This small molecule binds to this protein.
Small molecule (SMILES): CC(=O)N[C@@H]1[C@@H](O)[C@H](O)[C@@H](CO)O[C@H]1O

Binding-site contacts:
Ligand atom C3 contacts residue ASN707 of chain 1.B at 3.8 Å.
Ligand atom C5 contacts residue ASN707 of chain 1.B at 3.7 Å.
Ligand atom C8 contacts residue ASN707 of chain 1.B at 4.5 Å.
Ligand atom O6 contacts residue ILE792 of chain 1.C at 4.5 Å.
Ligand atom C7 contacts residue ASN707 of chain 1.B at 3.5 Å.
Ligand atom N2 contacts residue ASN707 of chain 1.B at 2.8 Å (h-bond).
Ligand atom C1 contacts residue ASN707 of chain 1.B at 1.4 Å.
Ligand atom O7 contacts residue ASN707 of chain 1.B at 3.8 Å.
Ligand atom C4 contacts residue ASN707 of chain 1.B at 4.3 Å.
Ligand atom C2 contacts residue ASN707 of chain 1.B at 2.5 Å.
Ligand atom O5 contacts residue ASN707 of chain 1.B at 2.4 Å (h-bond).

Sequence of chain 1.C:
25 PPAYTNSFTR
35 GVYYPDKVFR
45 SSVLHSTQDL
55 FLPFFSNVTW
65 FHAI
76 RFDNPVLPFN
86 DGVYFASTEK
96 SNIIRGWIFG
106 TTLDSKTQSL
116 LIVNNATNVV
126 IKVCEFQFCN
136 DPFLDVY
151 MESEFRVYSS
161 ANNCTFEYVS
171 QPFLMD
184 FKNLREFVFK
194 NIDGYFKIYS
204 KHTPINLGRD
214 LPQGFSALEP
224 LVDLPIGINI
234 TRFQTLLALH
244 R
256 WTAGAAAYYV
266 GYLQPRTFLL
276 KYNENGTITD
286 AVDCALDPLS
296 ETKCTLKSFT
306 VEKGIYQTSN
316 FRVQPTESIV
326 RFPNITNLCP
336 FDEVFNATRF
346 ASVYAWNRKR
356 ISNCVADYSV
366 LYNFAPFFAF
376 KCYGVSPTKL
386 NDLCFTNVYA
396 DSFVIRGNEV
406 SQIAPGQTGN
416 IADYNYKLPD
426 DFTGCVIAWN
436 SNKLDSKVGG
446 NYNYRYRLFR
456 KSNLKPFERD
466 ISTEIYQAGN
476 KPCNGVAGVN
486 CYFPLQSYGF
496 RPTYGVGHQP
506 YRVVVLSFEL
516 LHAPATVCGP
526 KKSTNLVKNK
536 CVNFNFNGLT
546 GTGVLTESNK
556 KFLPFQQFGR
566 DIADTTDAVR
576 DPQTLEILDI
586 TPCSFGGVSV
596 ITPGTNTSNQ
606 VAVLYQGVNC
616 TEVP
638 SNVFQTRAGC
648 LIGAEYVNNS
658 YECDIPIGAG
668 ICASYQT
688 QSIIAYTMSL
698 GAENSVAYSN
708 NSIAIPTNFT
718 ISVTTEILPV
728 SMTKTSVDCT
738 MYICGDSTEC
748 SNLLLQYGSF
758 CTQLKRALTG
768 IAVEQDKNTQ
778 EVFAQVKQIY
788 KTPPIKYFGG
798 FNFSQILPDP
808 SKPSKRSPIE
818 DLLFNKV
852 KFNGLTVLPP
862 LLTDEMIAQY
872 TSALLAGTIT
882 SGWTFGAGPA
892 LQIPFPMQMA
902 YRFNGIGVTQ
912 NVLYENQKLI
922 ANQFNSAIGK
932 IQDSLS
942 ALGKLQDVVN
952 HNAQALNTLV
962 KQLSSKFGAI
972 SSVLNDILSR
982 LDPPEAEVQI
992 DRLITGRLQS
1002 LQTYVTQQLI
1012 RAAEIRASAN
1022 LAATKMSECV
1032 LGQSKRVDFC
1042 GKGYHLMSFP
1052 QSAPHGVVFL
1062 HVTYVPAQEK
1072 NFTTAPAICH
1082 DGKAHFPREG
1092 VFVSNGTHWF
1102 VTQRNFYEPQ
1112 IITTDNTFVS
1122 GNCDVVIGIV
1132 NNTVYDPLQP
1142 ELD

Sequence of chain 1.B:
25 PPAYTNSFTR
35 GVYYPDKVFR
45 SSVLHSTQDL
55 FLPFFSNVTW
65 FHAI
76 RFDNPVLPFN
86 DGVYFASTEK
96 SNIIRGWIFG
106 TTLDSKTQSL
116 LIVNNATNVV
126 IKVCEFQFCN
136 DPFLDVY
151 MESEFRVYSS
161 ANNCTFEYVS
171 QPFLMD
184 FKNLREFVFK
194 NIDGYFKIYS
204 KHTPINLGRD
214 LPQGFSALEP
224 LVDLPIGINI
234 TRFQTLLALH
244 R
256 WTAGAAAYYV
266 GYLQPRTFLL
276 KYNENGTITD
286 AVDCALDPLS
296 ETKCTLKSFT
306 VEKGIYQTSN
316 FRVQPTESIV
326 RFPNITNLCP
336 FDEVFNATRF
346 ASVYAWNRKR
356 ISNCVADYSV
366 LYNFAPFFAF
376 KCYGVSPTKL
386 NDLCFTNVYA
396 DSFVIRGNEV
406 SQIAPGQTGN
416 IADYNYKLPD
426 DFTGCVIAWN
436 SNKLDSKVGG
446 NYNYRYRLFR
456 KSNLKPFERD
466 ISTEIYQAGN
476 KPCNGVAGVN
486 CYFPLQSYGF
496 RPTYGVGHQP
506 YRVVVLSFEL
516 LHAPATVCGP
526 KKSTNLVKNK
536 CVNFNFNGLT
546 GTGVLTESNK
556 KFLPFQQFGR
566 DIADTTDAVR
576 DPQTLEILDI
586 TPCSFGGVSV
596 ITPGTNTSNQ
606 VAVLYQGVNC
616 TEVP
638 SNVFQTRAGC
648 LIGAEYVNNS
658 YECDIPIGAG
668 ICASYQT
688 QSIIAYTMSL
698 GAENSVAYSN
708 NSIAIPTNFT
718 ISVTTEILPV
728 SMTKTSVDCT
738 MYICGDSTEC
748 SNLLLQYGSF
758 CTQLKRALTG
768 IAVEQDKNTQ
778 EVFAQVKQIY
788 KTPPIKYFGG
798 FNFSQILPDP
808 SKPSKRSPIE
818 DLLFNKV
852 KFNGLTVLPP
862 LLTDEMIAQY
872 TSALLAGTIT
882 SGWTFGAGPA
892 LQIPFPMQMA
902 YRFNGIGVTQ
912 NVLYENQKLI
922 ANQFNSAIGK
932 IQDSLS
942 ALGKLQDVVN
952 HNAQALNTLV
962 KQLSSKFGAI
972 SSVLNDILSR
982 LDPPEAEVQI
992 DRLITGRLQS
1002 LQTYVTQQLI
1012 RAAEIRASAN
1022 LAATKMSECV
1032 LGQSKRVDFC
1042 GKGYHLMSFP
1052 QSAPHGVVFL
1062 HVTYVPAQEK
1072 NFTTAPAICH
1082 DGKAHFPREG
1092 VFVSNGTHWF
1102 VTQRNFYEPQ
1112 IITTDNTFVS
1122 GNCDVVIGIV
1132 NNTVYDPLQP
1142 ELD